Sequence of chain 2.A:
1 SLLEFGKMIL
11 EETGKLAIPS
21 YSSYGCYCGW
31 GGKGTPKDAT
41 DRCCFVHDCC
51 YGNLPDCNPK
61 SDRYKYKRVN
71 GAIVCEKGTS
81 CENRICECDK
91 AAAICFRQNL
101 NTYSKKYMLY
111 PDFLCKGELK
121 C

A protein and the small-molecule ligand that binds it are described below.
Small molecule (SMILES): CCCc1cc(CC(=O)O)c2[nH]c(CC(N)=O)cc2c1

Binding-site contacts:
Ligand atom C6 contacts residue PHE5 of chain 2.A at 4.3 Å (hydrophobic).
Ligand atom C12 contacts residue ALA17 of chain 2.A at 4.3 Å (hydrophobic).
Ligand atom C10 contacts residue ASP48 of chain 2.A at 2.9 Å.
Ligand atom N1 contacts residue GLY29 of chain 2.A at 3.4 Å (h-bond).
Ligand atom C3 contacts residue PHE5 of chain 2.A at 4.2 Å (hydrophobic).
Ligand atom C15 contacts residue TRP30 of chain 2.A at 4.4 Å (hydrophobic).
Ligand atom C10 contacts residue TYR51 of chain 2.A at 3.0 Å (hydrophobic).
Ligand atom C13 contacts residue PHE5 of chain 2.A at 3.8 Å (hydrophobic).
Ligand atom O2 contacts residue GLY29 of chain 2.A at 4.4 Å.
Ligand atom O1 contacts residue ASP48 of chain 2.A at 2.6 Å (salt-bridge).
Ligand atom C4 contacts residue GLY29 of chain 2.A at 3.6 Å.
Ligand atom C7 contacts residue SER22 of chain 2.A at 4.2 Å.
Ligand atom O3 contacts residue GLY29 of chain 2.A at 3.6 Å.
Ligand atom N2 contacts residue ASP48 of chain 2.A at 2.5 Å (salt-bridge).
Ligand atom O2 contacts residue LYS60 of chain 2.A at 4.0 Å.
Ligand atom C14 contacts residue LEU2 of chain 2.A at 3.6 Å (hydrophobic).
Ligand atom N2 contacts residue TYR51 of chain 2.A at 3.8 Å.
Ligand atom C14 contacts residue PHE5 of chain 2.A at 4.3 Å (hydrophobic).
Ligand atom O3 contacts residue TRP30 of chain 2.A at 3.3 Å (h-bond).
Ligand atom C10 contacts residue HIS47 of chain 2.A at 4.1 Å.
Ligand atom C9 contacts residue TYR51 of chain 2.A at 4.1 Å (hydrophobic).
Ligand atom C2 contacts residue HIS47 of chain 2.A at 3.6 Å.
Ligand atom C13 contacts residue ILE9 of chain 2.A at 3.8 Å (hydrophobic).
Ligand atom C12 contacts residue PHE5 of chain 2.A at 4.3 Å (hydrophobic).
Ligand atom C2 contacts residue PHE5 of chain 2.A at 4.2 Å (hydrophobic).
Ligand atom C8 contacts residue GLY29 of chain 2.A at 4.0 Å.
Ligand atom C14 contacts residue ILE18 of chain 2.A at 4.2 Å (hydrophobic).
Ligand atom C2 contacts residue ASP48 of chain 2.A at 4.4 Å.
Ligand atom O2 contacts residue TRP30 of chain 2.A at 3.8 Å.
Ligand atom C13 contacts residue ALA17 of chain 2.A at 3.7 Å (hydrophobic).
Ligand atom C5 contacts residue PHE5 of chain 2.A at 3.5 Å (hydrophobic).
Ligand atom C1 contacts residue ASP48 of chain 2.A at 4.0 Å.
Ligand atom C9 contacts residue ASP48 of chain 2.A at 3.4 Å.
Ligand atom C12 contacts residue ILE9 of chain 2.A at 4.3 Å (hydrophobic).
Ligand atom C14 contacts residue GLY6 of chain 2.A at 3.9 Å.
Ligand atom O1 contacts residue TYR51 of chain 2.A at 3.2 Å.
Ligand atom O1 contacts residue HIS47 of chain 2.A at 2.8 Å (h-bond).
Ligand atom C3 contacts residue GLY29 of chain 2.A at 4.3 Å.
Ligand atom C14 contacts residue ALA17 of chain 2.A at 3.8 Å (hydrophobic).
Ligand atom C1 contacts residue GLY29 of chain 2.A at 4.0 Å.